The small molecule below binds the protein below.
Small molecule (SMILES): Nc1nc2c(ncn2[C@@H]2O[C@H](CO[P](=O)(O)C[P](=O)(O)OP(=O)(O)O)[C@@H](O)[C@H]2O)c(=O)[nH]1

Binding-site contacts:
Ligand atom PG contacts residue GLY142 of chain 84.B at 3.9 Å.
Ligand atom N2 contacts residue ASN204 of chain 84.B at 2.6 Å (h-bond).
Ligand atom O6 contacts residue TYR222 of chain 84.B at 3.8 Å.
Ligand atom O2B contacts residue GLY144 of chain 84.B at 2.7 Å (h-bond).
Ligand atom C6 contacts residue GLN15 of chain 84.B at 3.6 Å.
Ligand atom C2 contacts residue TYR222 of chain 84.B at 3.5 Å (hydrophobic).
Ligand atom O2B contacts residue GLY10 of chain 84.B at 3.2 Å.
Ligand atom O6 contacts residue ASN226 of chain 84.B at 3.1 Å (h-bond).
Ligand atom PB contacts residue THR143 of chain 84.B at 3.3 Å.
Ligand atom O1B contacts residue GLN11 of chain 84.B at 3.2 Å (h-bond).
Ligand atom N1 contacts residue ASN226 of chain 84.B at 2.7 Å (h-bond).
Ligand atom O2B contacts residue THR143 of chain 84.B at 2.7 Å (h-bond).
Ligand atom O2G contacts residue GLY142 of chain 84.B at 3.0 Å (h-bond).
Ligand atom C6 contacts residue TYR222 of chain 84.B at 3.7 Å (hydrophobic).
Ligand atom O3B contacts residue MG1 of chain 84.F at 3.8 Å.
Ligand atom O1G contacts residue ALA97 of chain 84.B at 3.0 Å (h-bond).
Ligand atom O2G contacts residue ASN99 of chain 84.B at 2.9 Å (h-bond).
Ligand atom PB contacts residue MG1 of chain 84.F at 3.7 Å.
Ligand atom O2A contacts residue CYS12 of chain 84.B at 3.3 Å (h-bond).
Ligand atom O6 contacts residue GLN15 of chain 84.B at 2.5 Å (h-bond).
Ligand atom N1 contacts residue TYR222 of chain 84.B at 3.2 Å.
Ligand atom C2 contacts residue ASN204 of chain 84.B at 3.4 Å.
Ligand atom O1A contacts residue GLN11 of chain 84.B at 3.1 Å.
Ligand atom O1B contacts residue GLY10 of chain 84.B at 3.7 Å.
Ligand atom C2 contacts residue ASN226 of chain 84.B at 3.6 Å.
Ligand atom O1B contacts residue MG1 of chain 84.F at 2.4 Å.
Ligand atom O1G contacts residue THR143 of chain 84.B at 3.4 Å.
Ligand atom O2A contacts residue GLN11 of chain 84.B at 3.5 Å (h-bond).
Ligand atom N3 contacts residue VAL169 of chain 84.B at 3.8 Å.
Ligand atom C6 contacts residue ASN226 of chain 84.B at 3.3 Å.
Ligand atom O3G contacts residue MG1 of chain 84.F at 2.5 Å.
Ligand atom PB contacts residue GLY10 of chain 84.B at 3.9 Å.
Ligand atom O3B contacts residue GLY142 of chain 84.B at 3.5 Å (h-bond).
Ligand atom N2 contacts residue ASN226 of chain 84.B at 2.9 Å (h-bond).
Ligand atom O3B contacts residue THR143 of chain 84.B at 3.1 Å (h-bond).
Ligand atom N3 contacts residue ASN204 of chain 84.B at 3.0 Å (h-bond).
Ligand atom O3' contacts residue GLU181 of chain 84.B at 3.3 Å (salt-bridge).
Ligand atom C4' contacts residue SER138 of chain 84.B at 3.2 Å.
Ligand atom O4' contacts residue SER138 of chain 84.B at 3.3 Å (h-bond).
Ligand atom PG contacts residue MG1 of chain 84.F at 3.5 Å.

Sequence of chain 84.B:
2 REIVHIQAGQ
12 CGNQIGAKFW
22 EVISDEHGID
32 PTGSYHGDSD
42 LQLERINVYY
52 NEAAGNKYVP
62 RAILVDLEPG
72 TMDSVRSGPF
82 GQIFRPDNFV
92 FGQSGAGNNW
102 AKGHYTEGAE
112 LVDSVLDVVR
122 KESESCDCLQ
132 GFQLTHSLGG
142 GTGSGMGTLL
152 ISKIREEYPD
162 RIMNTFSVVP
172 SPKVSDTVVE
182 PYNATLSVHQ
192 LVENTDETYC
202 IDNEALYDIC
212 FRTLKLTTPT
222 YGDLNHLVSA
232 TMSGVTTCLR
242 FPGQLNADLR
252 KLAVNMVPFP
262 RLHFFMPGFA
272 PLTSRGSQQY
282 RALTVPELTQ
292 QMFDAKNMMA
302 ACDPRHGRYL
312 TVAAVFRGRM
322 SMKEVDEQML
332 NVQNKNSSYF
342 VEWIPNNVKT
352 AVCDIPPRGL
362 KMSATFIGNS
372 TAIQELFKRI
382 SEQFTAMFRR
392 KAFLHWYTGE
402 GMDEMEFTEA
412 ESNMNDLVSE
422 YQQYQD